The small molecule below binds the protein below.
Small molecule (SMILES): C[C@@H](N1CN([C@H]2c3ccccc3CSc3ccccc32)n2ccc(=O)c(O)c2C1=O)C(F)(F)F

Binding-site contacts:
Ligand atom C08 contacts residue MG1 of chain 2.D at 3.1 Å.
Ligand atom O15 contacts residue GLU81 of chain 2.A at 3.4 Å (salt-bridge).
Ligand atom C02 contacts residue LYS135 of chain 2.A at 3.8 Å.
Ligand atom C01 contacts residue MG1 of chain 2.C at 2.8 Å.
Ligand atom C49 contacts residue HIS61 of chain 2.A at 3.4 Å.
Ligand atom O17 contacts residue HIS61 of chain 2.A at 2.9 Å (h-bond).
Ligand atom O17 contacts residue MG1 of chain 2.C at 2.0 Å.
Ligand atom C43 contacts residue ALA40 of chain 2.A at 3.7 Å (hydrophobic).
Ligand atom C07 contacts residue MG1 of chain 2.D at 3.6 Å.
Ligand atom C01 contacts residue LYS135 of chain 2.A at 3.4 Å.
Ligand atom C30 contacts residue ILE58 of chain 2.A at 3.8 Å (hydrophobic).
Ligand atom C01 contacts residue GLU120 of chain 2.A at 3.2 Å.
Ligand atom F28 contacts residue LEU107 of chain 2.A at 3.8 Å.
Ligand atom C01 contacts residue HIS61 of chain 2.A at 3.5 Å.
Ligand atom F27 contacts residue LEU107 of chain 2.A at 3.8 Å.
Ligand atom O18 contacts residue MG1 of chain 2.D at 1.9 Å.
Ligand atom C43 contacts residue ILE58 of chain 2.A at 3.7 Å (hydrophobic).
Ligand atom C49 contacts residue ILE58 of chain 2.A at 3.8 Å (hydrophobic).
Ligand atom C45 contacts residue ILE58 of chain 2.A at 3.7 Å (hydrophobic).
Ligand atom C08 contacts residue MG1 of chain 2.C at 2.9 Å.
Ligand atom C51 contacts residue ILE58 of chain 2.A at 3.6 Å (hydrophobic).
Ligand atom O17 contacts residue GLU120 of chain 2.A at 2.6 Å (salt-bridge).
Ligand atom O18 contacts residue GLU81 of chain 2.A at 2.9 Å (salt-bridge).
Ligand atom C08 contacts residue GLU120 of chain 2.A at 3.3 Å.
Ligand atom C31 contacts residue ILE58 of chain 2.A at 3.7 Å (hydrophobic).
Ligand atom C39 contacts residue GLU46 of chain 2.A at 3.6 Å.
Ligand atom O17 contacts residue ILE121 of chain 2.A at 2.8 Å (h-bond).
Ligand atom C53 contacts residue ILE58 of chain 2.A at 3.5 Å (hydrophobic).
Ligand atom F27 contacts residue TYR44 of chain 2.A at 3.8 Å.
Ligand atom O15 contacts residue MG1 of chain 2.C at 2.4 Å.
Ligand atom O15 contacts residue ASP109 of chain 2.A at 2.8 Å (salt-bridge).
Ligand atom O15 contacts residue GLU120 of chain 2.A at 3.0 Å (salt-bridge).
Ligand atom C51 contacts residue ALA57 of chain 2.A at 3.7 Å (hydrophobic).
Ligand atom C02 contacts residue TYR131 of chain 2.A at 3.7 Å (hydrophobic).
Ligand atom C23 contacts residue TYR44 of chain 2.A at 3.6 Å (hydrophobic).
Ligand atom O17 contacts residue LYS135 of chain 2.A at 2.9 Å (salt-bridge).
Ligand atom O15 contacts residue MG1 of chain 2.D at 2.0 Å.
Ligand atom C14 contacts residue MG1 of chain 2.D at 3.0 Å.
Ligand atom O15 contacts residue HIS61 of chain 2.A at 3.4 Å.
Ligand atom C14 contacts residue GLU81 of chain 2.A at 3.8 Å.

Sequence of chain 2.A:
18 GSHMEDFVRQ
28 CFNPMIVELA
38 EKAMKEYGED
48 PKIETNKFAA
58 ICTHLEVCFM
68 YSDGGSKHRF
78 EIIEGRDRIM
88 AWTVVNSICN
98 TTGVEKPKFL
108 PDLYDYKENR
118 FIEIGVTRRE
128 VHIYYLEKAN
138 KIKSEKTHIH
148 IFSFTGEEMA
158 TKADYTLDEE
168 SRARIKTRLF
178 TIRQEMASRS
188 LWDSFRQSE